A small-molecule ligand and the protein it binds are described below.
Small molecule (SMILES): Clc1ccc([C@H]2C[C@@H]3CC[C@H]2N3)cn1

Binding-site contacts:
Ligand atom C8 contacts residue CYS190 of chain 1.E at 3.5 Å (hydrophobic).
Ligand atom N2 contacts residue LEU118 of chain 1.A at 3.6 Å.
Ligand atom C8 contacts residue TYR194 of chain 1.E at 3.4 Å (hydrophobic).
Ligand atom C2 contacts residue CYS189 of chain 1.E at 3.6 Å (hydrophobic).
Ligand atom C3 contacts residue TYR194 of chain 1.E at 3.6 Å (hydrophobic).
Ligand atom C9 contacts residue LEU118 of chain 1.A at 3.7 Å (hydrophobic).
Ligand atom N2 contacts residue TRP148 of chain 1.E at 3.6 Å.
Ligand atom CL contacts residue ASN106 of chain 1.A at 3.5 Å.
Ligand atom N1 contacts residue TRP148 of chain 1.E at 2.9 Å (h-bond).
Ligand atom C3 contacts residue TYR187 of chain 1.E at 3.9 Å (hydrophobic).
Ligand atom C9 contacts residue TYR194 of chain 1.E at 3.5 Å (hydrophobic).
Ligand atom C3 contacts residue TYR92 of chain 1.E at 3.5 Å (hydrophobic).
Ligand atom C5 contacts residue TYR92 of chain 1.E at 3.8 Å (hydrophobic).
Ligand atom C3 contacts residue TRP148 of chain 1.E at 4.0 Å (hydrophobic).
Ligand atom C5 contacts residue TRP148 of chain 1.E at 3.9 Å (hydrophobic).
Ligand atom C2 contacts residue CYS190 of chain 1.E at 3.8 Å (hydrophobic).
Ligand atom N1 contacts residue SER147 of chain 1.E at 3.9 Å.
Ligand atom C4 contacts residue TRP54 of chain 1.A at 3.8 Å (hydrophobic).
Ligand atom N1 contacts residue TYR92 of chain 1.E at 2.8 Å (h-bond).
Ligand atom C6 contacts residue TRP148 of chain 1.E at 3.3 Å (hydrophobic).
Ligand atom C10 contacts residue LEU118 of chain 1.A at 3.6 Å (hydrophobic).
Ligand atom C11 contacts residue TRP148 of chain 1.E at 3.2 Å (hydrophobic).
Ligand atom C1 contacts residue TRP148 of chain 1.E at 3.5 Å (hydrophobic).
Ligand atom C8 contacts residue TRP148 of chain 1.E at 3.7 Å (hydrophobic).
Ligand atom C1 contacts residue CYS189 of chain 1.E at 4.0 Å (hydrophobic).
Ligand atom C7 contacts residue TRP148 of chain 1.E at 3.1 Å (hydrophobic).
Ligand atom C8 contacts residue LEU118 of chain 1.A at 3.8 Å (hydrophobic).
Ligand atom C10 contacts residue SER149 of chain 1.E at 4.1 Å.
Ligand atom C6 contacts residue TYR92 of chain 1.E at 3.9 Å (hydrophobic).
Ligand atom C2 contacts residue TYR194 of chain 1.E at 3.8 Å (hydrophobic).
Ligand atom C2 contacts residue TRP148 of chain 1.E at 4.0 Å (hydrophobic).
Ligand atom C5 contacts residue TRP54 of chain 1.A at 3.4 Å (hydrophobic).
Ligand atom C11 contacts residue LEU118 of chain 1.A at 3.6 Å (hydrophobic).
Ligand atom C4 contacts residue TYR187 of chain 1.E at 3.7 Å (hydrophobic).
Ligand atom CL contacts residue LEU108 of chain 1.A at 3.4 Å.
Ligand atom C10 contacts residue TRP148 of chain 1.E at 4.1 Å (hydrophobic).
Ligand atom C4 contacts residue TYR92 of chain 1.E at 3.8 Å (hydrophobic).
Ligand atom C7 contacts residue LEU118 of chain 1.A at 3.9 Å (hydrophobic).
Ligand atom CL contacts residue GLN116 of chain 1.A at 3.5 Å.
Ligand atom N1 contacts residue TYR194 of chain 1.E at 3.7 Å.

Sequence of chain 1.A:
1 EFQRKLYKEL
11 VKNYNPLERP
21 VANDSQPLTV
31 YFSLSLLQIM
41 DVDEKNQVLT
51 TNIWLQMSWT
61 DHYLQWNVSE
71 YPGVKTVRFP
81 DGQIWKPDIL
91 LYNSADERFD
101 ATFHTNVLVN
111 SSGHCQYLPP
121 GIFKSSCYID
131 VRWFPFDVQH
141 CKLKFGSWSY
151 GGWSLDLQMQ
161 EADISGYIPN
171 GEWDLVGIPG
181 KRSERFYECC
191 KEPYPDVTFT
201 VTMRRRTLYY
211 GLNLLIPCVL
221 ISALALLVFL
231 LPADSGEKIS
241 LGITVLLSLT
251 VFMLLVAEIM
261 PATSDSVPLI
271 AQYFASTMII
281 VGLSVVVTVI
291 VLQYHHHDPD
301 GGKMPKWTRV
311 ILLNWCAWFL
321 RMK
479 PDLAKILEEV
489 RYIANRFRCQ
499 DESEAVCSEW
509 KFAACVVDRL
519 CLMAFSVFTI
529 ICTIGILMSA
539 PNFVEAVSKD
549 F

Sequence of chain 1.E:
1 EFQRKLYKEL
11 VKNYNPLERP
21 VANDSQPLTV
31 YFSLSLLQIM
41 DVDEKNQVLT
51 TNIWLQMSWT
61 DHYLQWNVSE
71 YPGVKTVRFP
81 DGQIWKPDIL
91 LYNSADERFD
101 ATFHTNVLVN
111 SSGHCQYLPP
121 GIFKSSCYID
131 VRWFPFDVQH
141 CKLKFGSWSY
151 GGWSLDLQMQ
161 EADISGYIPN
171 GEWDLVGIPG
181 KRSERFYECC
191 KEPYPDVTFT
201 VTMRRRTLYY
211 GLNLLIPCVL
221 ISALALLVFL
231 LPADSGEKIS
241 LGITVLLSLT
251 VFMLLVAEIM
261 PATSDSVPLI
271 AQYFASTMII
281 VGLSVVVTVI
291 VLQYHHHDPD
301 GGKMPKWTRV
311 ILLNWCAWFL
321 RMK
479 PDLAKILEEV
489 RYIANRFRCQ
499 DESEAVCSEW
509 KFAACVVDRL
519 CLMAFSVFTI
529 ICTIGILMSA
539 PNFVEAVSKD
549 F